Sequence of chain 1.O:
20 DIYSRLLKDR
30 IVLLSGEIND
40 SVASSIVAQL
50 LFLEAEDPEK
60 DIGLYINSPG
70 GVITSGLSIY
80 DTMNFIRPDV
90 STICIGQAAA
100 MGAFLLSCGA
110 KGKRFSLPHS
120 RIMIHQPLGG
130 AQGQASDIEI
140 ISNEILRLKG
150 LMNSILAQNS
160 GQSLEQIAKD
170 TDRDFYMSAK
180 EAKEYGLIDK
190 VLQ

Binding-site contacts:
Ligand atom CB contacts residue LEU147 of chain 1.O at 3.8 Å (hydrophobic).
Ligand atom N contacts residue LEU127 of chain 1.O at 2.6 Å (h-bond).
Ligand atom C contacts residue GLY70 of chain 1.O at 3.7 Å.
Ligand atom CA contacts residue ILE72 of chain 1.O at 3.9 Å (hydrophobic).
Ligand atom CB contacts residue LEU127 of chain 1.O at 4.0 Å (hydrophobic).
Ligand atom O contacts residue PRO126 of chain 1.O at 3.2 Å.
Ligand atom C contacts residue LEU127 of chain 1.O at 3.4 Å (hydrophobic).
Ligand atom N contacts residue GLY70 of chain 1.O at 2.9 Å (h-bond).
Ligand atom C contacts residue HIS124 of chain 1.O at 3.6 Å.
Ligand atom CB contacts residue MET151 of chain 1.O at 3.9 Å (hydrophobic).
Ligand atom O contacts residue GLY69 of chain 1.O at 3.6 Å.
Ligand atom CA contacts residue ALA99 of chain 1.O at 4.0 Å (hydrophobic).
Ligand atom C contacts residue ILE72 of chain 1.O at 3.8 Å (hydrophobic).
Ligand atom OXT contacts residue ALA99 of chain 1.O at 3.1 Å.
Ligand atom CB contacts residue ILE72 of chain 1.O at 4.0 Å (hydrophobic).
Ligand atom CB contacts residue VAL71 of chain 1.O at 3.8 Å (hydrophobic).
Ligand atom N contacts residue ILE72 of chain 1.O at 3.8 Å.
Ligand atom CB contacts residue MET100 of chain 1.O at 3.9 Å (hydrophobic).
Ligand atom CB contacts residue GLY70 of chain 1.O at 3.5 Å.
Ligand atom C contacts residue ALA99 of chain 1.O at 3.0 Å (hydrophobic).
Ligand atom O contacts residue ALA99 of chain 1.O at 3.0 Å.
Ligand atom O contacts residue MET100 of chain 1.O at 2.8 Å (h-bond).
Ligand atom OXT contacts residue GLY70 of chain 1.O at 4.2 Å.
Ligand atom CA contacts residue GLY128 of chain 1.O at 4.5 Å.
Ligand atom O contacts residue VAL71 of chain 1.O at 3.8 Å.
Ligand atom CA contacts residue GLY70 of chain 1.O at 3.5 Å.
Ligand atom O contacts residue ILE72 of chain 1.O at 3.0 Å (h-bond).
Ligand atom C contacts residue PRO126 of chain 1.O at 4.3 Å (hydrophobic).
Ligand atom C contacts residue GLY69 of chain 1.O at 4.5 Å.
Ligand atom CB contacts residue ILE144 of chain 1.O at 4.4 Å (hydrophobic).
Ligand atom CA contacts residue MET100 of chain 1.O at 4.5 Å (hydrophobic).
Ligand atom O contacts residue GLY70 of chain 1.O at 3.1 Å (h-bond).
Ligand atom C contacts residue MET100 of chain 1.O at 3.7 Å (hydrophobic).
Ligand atom OXT contacts residue LEU127 of chain 1.O at 4.4 Å.
Ligand atom CA contacts residue LEU127 of chain 1.O at 3.3 Å (hydrophobic).
Ligand atom OXT contacts residue HIS124 of chain 1.O at 3.0 Å (h-bond).
Ligand atom O contacts residue LEU127 of chain 1.O at 2.5 Å (h-bond).
Ligand atom CB contacts residue ALA99 of chain 1.O at 4.1 Å (hydrophobic).
Ligand atom CA contacts residue VAL71 of chain 1.O at 4.2 Å (hydrophobic).
Ligand atom CA contacts residue HIS124 of chain 1.O at 3.8 Å.

This small molecule binds to this protein.
Small molecule (SMILES): C[C@H](N)C(=O)N[C@@H](C)C(=O)N[C@@H](C)C(=O)N[C@@H](C)C(=O)O